Sequence of chain 1.B:
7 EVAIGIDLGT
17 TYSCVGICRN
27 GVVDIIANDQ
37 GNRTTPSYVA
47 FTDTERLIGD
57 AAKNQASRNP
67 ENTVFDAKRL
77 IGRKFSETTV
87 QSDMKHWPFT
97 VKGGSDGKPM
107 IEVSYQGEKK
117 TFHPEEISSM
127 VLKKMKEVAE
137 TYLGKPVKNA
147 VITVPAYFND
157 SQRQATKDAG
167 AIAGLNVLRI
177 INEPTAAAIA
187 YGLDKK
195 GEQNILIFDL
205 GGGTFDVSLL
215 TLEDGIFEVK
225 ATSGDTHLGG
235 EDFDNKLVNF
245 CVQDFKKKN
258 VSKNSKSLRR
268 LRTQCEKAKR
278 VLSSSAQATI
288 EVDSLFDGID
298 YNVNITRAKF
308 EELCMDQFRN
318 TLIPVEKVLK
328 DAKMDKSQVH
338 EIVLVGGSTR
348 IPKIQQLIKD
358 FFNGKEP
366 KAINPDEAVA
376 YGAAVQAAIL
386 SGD

A small-molecule ligand and the protein it binds are described below.
Small molecule (SMILES): Ic1cn[nH]c1

Binding-site contacts:
Ligand atom N2 contacts residue THR230 of chain 1.B at 4.4 Å.
Ligand atom I4 contacts residue ARG75 of chain 1.B at 4.1 Å.
Ligand atom C4 contacts residue LYS74 of chain 1.B at 3.9 Å.
Ligand atom C3 contacts residue ARG79 of chain 1.B at 4.2 Å.
Ligand atom N1 contacts residue PHE154 of chain 1.B at 3.7 Å.
Ligand atom C3 contacts residue ARG75 of chain 1.B at 4.2 Å.
Ligand atom C4 contacts residue PHE154 of chain 1.B at 4.3 Å (hydrophobic).
Ligand atom C3 contacts residue TYR153 of chain 1.B at 3.3 Å (hydrophobic).
Ligand atom C4 contacts residue TYR153 of chain 1.B at 3.4 Å (hydrophobic).
Ligand atom I4 contacts residue THR16 of chain 1.B at 2.9 Å.
Ligand atom N2 contacts residue ARG79 of chain 1.B at 2.9 Å (salt-bridge).
Ligand atom C5 contacts residue ARG75 of chain 1.B at 3.8 Å.
Ligand atom I4 contacts residue LYS74 of chain 1.B at 4.0 Å.
Ligand atom N1 contacts residue ARG79 of chain 1.B at 2.8 Å (salt-bridge).
Ligand atom I4 contacts residue THR208 of chain 1.B at 3.8 Å.
Ligand atom C3 contacts residue THR230 of chain 1.B at 4.2 Å.
Ligand atom N1 contacts residue ARG75 of chain 1.B at 4.3 Å.
Ligand atom C5 contacts residue PHE154 of chain 1.B at 3.4 Å (hydrophobic).
Ligand atom N1 contacts residue TYR153 of chain 1.B at 3.9 Å.
Ligand atom I4 contacts residue TYR153 of chain 1.B at 4.0 Å.
Ligand atom N2 contacts residue TYR153 of chain 1.B at 3.8 Å.
Ligand atom C5 contacts residue LYS74 of chain 1.B at 3.1 Å.
Ligand atom C5 contacts residue GLN158 of chain 1.B at 4.3 Å.
Ligand atom N1 contacts residue LYS74 of chain 1.B at 4.0 Å.
Ligand atom N1 contacts residue GLN158 of chain 1.B at 3.7 Å.
Ligand atom C5 contacts residue ARG79 of chain 1.B at 4.0 Å.
Ligand atom C4 contacts residue ARG75 of chain 1.B at 4.1 Å.
Ligand atom C5 contacts residue TYR153 of chain 1.B at 4.0 Å (hydrophobic).